Binding-site contacts:
Ligand atom O3' contacts residue DA1 of chain 1.RE at 1.6 Å.
Ligand atom O3' contacts residue PRO205 of chain 1.RA at 4.1 Å.
Ligand atom C5' contacts residue DA1 of chain 1.RE at 3.6 Å.
Ligand atom C3' contacts residue DA1 of chain 1.RE at 2.6 Å.
Ligand atom C2' contacts residue PRO205 of chain 1.RA at 4.5 Å (hydrophobic).
Ligand atom O5' contacts residue DA1 of chain 1.RE at 3.9 Å.
Ligand atom C2' contacts residue DA1 of chain 1.RE at 3.7 Å.
Ligand atom C4' contacts residue DA1 of chain 1.RE at 3.7 Å.

A protein and the small-molecule ligand that binds it are described below.
Small molecule (SMILES): Nc1ccn([C@H]2C[C@H](O)[C@@H](COP(=O)(O)O)O2)c(=O)n1

Sequence of chain 1.RA:
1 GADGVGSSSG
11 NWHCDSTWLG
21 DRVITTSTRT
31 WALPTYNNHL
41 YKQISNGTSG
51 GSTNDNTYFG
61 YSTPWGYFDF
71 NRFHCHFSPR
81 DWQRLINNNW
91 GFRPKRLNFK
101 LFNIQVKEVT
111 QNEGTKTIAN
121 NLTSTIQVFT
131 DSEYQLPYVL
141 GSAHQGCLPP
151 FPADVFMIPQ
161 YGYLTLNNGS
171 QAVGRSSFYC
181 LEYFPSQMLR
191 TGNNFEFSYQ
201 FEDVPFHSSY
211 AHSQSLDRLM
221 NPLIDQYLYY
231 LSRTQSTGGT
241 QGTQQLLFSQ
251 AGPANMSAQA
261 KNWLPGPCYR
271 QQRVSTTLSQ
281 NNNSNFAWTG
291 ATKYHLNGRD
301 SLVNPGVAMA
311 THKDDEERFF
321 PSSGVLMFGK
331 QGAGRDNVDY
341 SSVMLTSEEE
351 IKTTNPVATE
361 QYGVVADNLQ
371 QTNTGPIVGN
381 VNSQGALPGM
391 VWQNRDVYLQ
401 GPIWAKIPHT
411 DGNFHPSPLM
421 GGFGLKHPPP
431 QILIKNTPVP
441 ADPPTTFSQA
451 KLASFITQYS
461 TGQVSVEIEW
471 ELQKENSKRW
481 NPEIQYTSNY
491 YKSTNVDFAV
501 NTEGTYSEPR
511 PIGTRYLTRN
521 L